Binding-site contacts:
Ligand atom C5 contacts residue PRO281 of chain 1.B at 4.3 Å (hydrophobic).
Ligand atom C7 contacts residue ASN241 of chain 1.B at 3.7 Å.
Ligand atom C2 contacts residue PRO281 of chain 1.B at 4.4 Å (hydrophobic).
Ligand atom C5 contacts residue ASN245 of chain 1.B at 3.6 Å.
Ligand atom O7 contacts residue ASN241 of chain 1.B at 4.1 Å.
Ligand atom C2 contacts residue LYS248 of chain 1.B at 4.5 Å.
Ligand atom C4 contacts residue ASN245 of chain 1.B at 4.4 Å.
Ligand atom C3 contacts residue ASN245 of chain 1.B at 4.4 Å.
Ligand atom C4 contacts residue ASN241 of chain 1.B at 4.2 Å.
Ligand atom N2 contacts residue ASN241 of chain 1.B at 3.1 Å (h-bond).
Ligand atom C3 contacts residue PRO281 of chain 1.B at 4.4 Å (hydrophobic).
Ligand atom C1 contacts residue ASN241 of chain 1.B at 1.5 Å.
Ligand atom O4 contacts residue PHE278 of chain 1.B at 3.0 Å (h-bond).
Ligand atom O3 contacts residue LEU249 of chain 1.B at 3.2 Å.
Ligand atom C3 contacts residue ASN241 of chain 1.B at 3.9 Å.
Ligand atom C8 contacts residue PRO281 of chain 1.B at 3.4 Å (hydrophobic).
Ligand atom C4 contacts residue PHE278 of chain 1.B at 3.5 Å (hydrophobic).
Ligand atom O2 contacts residue LYS248 of chain 1.B at 3.3 Å (salt-bridge).
Ligand atom O2 contacts residue ASN245 of chain 1.B at 4.3 Å.
Ligand atom C1 contacts residue ASN245 of chain 1.B at 4.2 Å.
Ligand atom C6 contacts residue ASN245 of chain 1.B at 3.2 Å.
Ligand atom C2 contacts residue ASN241 of chain 1.B at 2.6 Å.
Ligand atom C2 contacts residue ASN245 of chain 1.B at 3.6 Å.
Ligand atom O4 contacts residue LEU249 of chain 1.B at 4.4 Å.
Ligand atom O4 contacts residue ASN245 of chain 1.B at 3.4 Å (h-bond).
Ligand atom C3 contacts residue LEU249 of chain 1.B at 4.0 Å (hydrophobic).
Ligand atom O6 contacts residue ASN245 of chain 1.B at 3.9 Å.
Ligand atom O5 contacts residue ASN245 of chain 1.B at 2.8 Å (h-bond).
Ligand atom O3 contacts residue ASN245 of chain 1.B at 3.5 Å (h-bond).
Ligand atom C5 contacts residue PHE278 of chain 1.B at 4.0 Å (hydrophobic).
Ligand atom O5 contacts residue ASN241 of chain 1.B at 2.2 Å (h-bond).
Ligand atom O3 contacts residue PRO281 of chain 1.B at 3.6 Å.
Ligand atom O3 contacts residue LYS248 of chain 1.B at 4.0 Å.
Ligand atom O4 contacts residue VAL279 of chain 1.B at 3.4 Å (h-bond).
Ligand atom C6 contacts residue PRO281 of chain 1.B at 4.5 Å (hydrophobic).
Ligand atom C6 contacts residue PHE278 of chain 1.B at 3.4 Å (hydrophobic).
Ligand atom C4 contacts residue LEU249 of chain 1.B at 4.2 Å (hydrophobic).
Ligand atom C1 contacts residue ASN245 of chain 1.B at 3.8 Å.
Ligand atom O5 contacts residue PRO281 of chain 1.B at 4.5 Å.
Ligand atom C5 contacts residue ASN241 of chain 1.B at 3.6 Å.

The small molecule below binds the protein below.
Small molecule (SMILES): CC(=O)N[C@H]1[C@H](O[C@H]2[C@H](O)[C@@H](NC(C)=O)CO[C@@H]2CO[C@H]2O[C@@H](C)[C@@H](O)[C@@H](O)[C@@H]2O)O[C@H](CO)[C@@H](O)[C@@H]1O

Sequence of chain 1.B:
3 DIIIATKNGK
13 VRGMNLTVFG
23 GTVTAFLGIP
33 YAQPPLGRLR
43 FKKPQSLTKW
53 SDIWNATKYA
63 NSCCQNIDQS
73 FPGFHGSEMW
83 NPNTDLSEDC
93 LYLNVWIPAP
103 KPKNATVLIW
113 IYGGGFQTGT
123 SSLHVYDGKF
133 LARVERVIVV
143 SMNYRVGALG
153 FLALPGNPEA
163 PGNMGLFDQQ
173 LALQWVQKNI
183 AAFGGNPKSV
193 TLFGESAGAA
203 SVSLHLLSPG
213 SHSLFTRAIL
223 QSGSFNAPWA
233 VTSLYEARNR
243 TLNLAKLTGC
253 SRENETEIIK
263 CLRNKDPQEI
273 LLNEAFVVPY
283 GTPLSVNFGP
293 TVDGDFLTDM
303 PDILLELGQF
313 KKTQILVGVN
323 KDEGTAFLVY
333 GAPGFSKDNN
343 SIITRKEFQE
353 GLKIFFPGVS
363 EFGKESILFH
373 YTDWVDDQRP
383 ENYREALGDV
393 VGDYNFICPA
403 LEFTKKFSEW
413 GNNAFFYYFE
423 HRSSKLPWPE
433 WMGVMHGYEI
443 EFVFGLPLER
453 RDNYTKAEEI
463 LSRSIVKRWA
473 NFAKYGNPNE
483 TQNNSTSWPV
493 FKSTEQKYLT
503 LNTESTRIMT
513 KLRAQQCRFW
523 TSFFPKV